Binding-site contacts:
Ligand atom O3P contacts residue GLY250 of chain 2.A at 3.0 Å (h-bond).
Ligand atom N7 contacts residue ILE214 of chain 2.A at 3.4 Å.
Ligand atom O6 contacts residue GLY297 of chain 2.A at 3.1 Å.
Ligand atom N7 contacts residue MET298 of chain 2.A at 3.1 Å (h-bond).
Ligand atom N1 contacts residue GLU328 of chain 2.A at 2.9 Å (salt-bridge).
Ligand atom C4' contacts residue ASP248 of chain 2.A at 3.5 Å.
Ligand atom O2' contacts residue ASP248 of chain 2.A at 2.5 Å (salt-bridge).
Ligand atom C5 contacts residue ILE214 of chain 2.A at 3.7 Å (hydrophobic).
Ligand atom O1P contacts residue SER272 of chain 2.A at 3.7 Å.
Ligand atom O2P contacts residue SER272 of chain 2.A at 2.9 Å (h-bond).
Ligand atom O5' contacts residue GLY249 of chain 2.A at 3.6 Å.
Ligand atom C8 contacts residue MET69 of chain 2.A at 3.4 Å (hydrophobic).
Ligand atom C3' contacts residue ASP248 of chain 2.A at 3.4 Å.
Ligand atom C2 contacts residue GLU328 of chain 2.A at 3.5 Å.
Ligand atom C5 contacts residue MET298 of chain 2.A at 3.6 Å (hydrophobic).
Ligand atom O6 contacts residue SER300 of chain 2.A at 3.6 Å (h-bond).
Ligand atom O3' contacts residue ALA67 of chain 2.A at 3.5 Å.
Ligand atom O5' contacts residue GLY212 of chain 2.A at 3.3 Å.
Ligand atom O2P contacts residue SER213 of chain 2.A at 2.8 Å (h-bond).
Ligand atom C8 contacts residue ILE214 of chain 2.A at 3.6 Å (hydrophobic).
Ligand atom C2 contacts residue CYS215 of chain 2.A at 3.1 Å (hydrophobic).
Ligand atom N7 contacts residue GLY297 of chain 2.A at 3.4 Å.
Ligand atom N7 contacts residue MET69 of chain 2.A at 3.6 Å.
Ligand atom O4' contacts residue GLY212 of chain 2.A at 3.6 Å.
Ligand atom C5' contacts residue TYR295 of chain 2.A at 3.7 Å (hydrophobic).
Ligand atom O6 contacts residue GLY329 of chain 2.A at 3.7 Å.
Ligand atom O3P contacts residue SER213 of chain 2.A at 2.9 Å (h-bond).
Ligand atom P contacts residue SER213 of chain 2.A at 3.6 Å.
Ligand atom N3 contacts residue CYS215 of chain 2.A at 3.4 Å.
Ligand atom C6 contacts residue MET298 of chain 2.A at 3.7 Å (hydrophobic).
Ligand atom C6 contacts residue GLY299 of chain 2.A at 3.5 Å.
Ligand atom O1P contacts residue GLY271 of chain 2.A at 2.8 Å (h-bond).
Ligand atom O2P contacts residue TYR295 of chain 2.A at 2.7 Å (h-bond).
Ligand atom O6 contacts residue MET298 of chain 2.A at 2.9 Å (h-bond).
Ligand atom O1P contacts residue MET270 of chain 2.A at 3.5 Å.
Ligand atom O3P contacts residue GLY212 of chain 2.A at 3.4 Å.
Ligand atom C2' contacts residue ASP248 of chain 2.A at 3.7 Å.
Ligand atom O3' contacts residue MET269 of chain 2.A at 3.5 Å (h-bond).
Ligand atom O6 contacts residue GLY299 of chain 2.A at 2.4 Å (h-bond).
Ligand atom O3' contacts residue ASP248 of chain 2.A at 2.5 Å (salt-bridge).

The protein below binds the small molecule below.
Small molecule (SMILES): O=c1[nH]cnc2c1ncn2[C@@H]1O[C@H](COP(=O)(O)O)[C@@H](O)[C@H]1O

Sequence of chain 2.A:
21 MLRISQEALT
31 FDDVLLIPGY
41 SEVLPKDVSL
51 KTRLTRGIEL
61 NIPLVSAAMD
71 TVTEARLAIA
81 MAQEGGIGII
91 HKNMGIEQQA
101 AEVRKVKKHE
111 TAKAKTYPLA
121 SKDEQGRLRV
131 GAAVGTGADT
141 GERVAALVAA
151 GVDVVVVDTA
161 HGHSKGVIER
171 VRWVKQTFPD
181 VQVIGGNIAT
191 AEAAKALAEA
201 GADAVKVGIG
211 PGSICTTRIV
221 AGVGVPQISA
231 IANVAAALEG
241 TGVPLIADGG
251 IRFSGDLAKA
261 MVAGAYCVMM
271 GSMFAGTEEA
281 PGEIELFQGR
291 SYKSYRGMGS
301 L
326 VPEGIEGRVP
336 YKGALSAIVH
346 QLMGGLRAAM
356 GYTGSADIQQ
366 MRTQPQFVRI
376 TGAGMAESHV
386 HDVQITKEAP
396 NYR